The small molecule below binds the protein below.
Small molecule (SMILES): NCCCNCCCN

Sequence of chain 1.C:
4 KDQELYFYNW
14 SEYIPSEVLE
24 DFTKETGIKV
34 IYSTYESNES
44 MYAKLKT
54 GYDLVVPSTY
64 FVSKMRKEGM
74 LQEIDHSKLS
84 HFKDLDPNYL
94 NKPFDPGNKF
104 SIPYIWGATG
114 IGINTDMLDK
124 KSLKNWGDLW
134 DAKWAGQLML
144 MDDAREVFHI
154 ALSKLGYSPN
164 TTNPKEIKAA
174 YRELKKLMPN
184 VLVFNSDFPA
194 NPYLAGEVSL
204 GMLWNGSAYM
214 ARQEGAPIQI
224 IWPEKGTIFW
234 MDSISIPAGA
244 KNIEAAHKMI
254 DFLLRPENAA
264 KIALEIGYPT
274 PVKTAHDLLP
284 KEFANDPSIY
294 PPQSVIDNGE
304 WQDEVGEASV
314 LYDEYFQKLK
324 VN

Binding-site contacts:
Ligand atom N1 contacts residue TYR271 of chain 1.C at 3.9 Å.
Ligand atom C5 contacts residue TRP207 of chain 1.C at 4.1 Å (hydrophobic).
Ligand atom N2 contacts residue TYR16 of chain 1.C at 3.9 Å.
Ligand atom C1 contacts residue GLU15 of chain 1.C at 3.4 Å.
Ligand atom C3 contacts residue TYR16 of chain 1.C at 3.4 Å (hydrophobic).
Ligand atom C6 contacts residue TYR63 of chain 1.C at 3.4 Å (hydrophobic).
Ligand atom C6 contacts residue GLU149 of chain 1.C at 3.4 Å.
Ligand atom C3 contacts residue TRP207 of chain 1.C at 3.8 Å (hydrophobic).
Ligand atom C3 contacts residue ASP235 of chain 1.C at 3.4 Å.
Ligand atom C2 contacts residue ASP235 of chain 1.C at 3.8 Å.
Ligand atom C1 contacts residue TRP207 of chain 1.C at 3.5 Å (hydrophobic).
Ligand atom C1 contacts residue TYR16 of chain 1.C at 3.5 Å (hydrophobic).
Ligand atom N1 contacts residue TRP207 of chain 1.C at 3.6 Å.
Ligand atom C6 contacts residue GLN305 of chain 1.C at 3.3 Å.
Ligand atom C6 contacts residue TRP233 of chain 1.C at 3.8 Å (hydrophobic).
Ligand atom N1 contacts residue GLU15 of chain 1.C at 2.7 Å (salt-bridge).
Ligand atom C5 contacts residue SER61 of chain 1.C at 3.9 Å.
Ligand atom C2 contacts residue TYR16 of chain 1.C at 3.3 Å (hydrophobic).
Ligand atom N3 contacts residue GLN305 of chain 1.C at 2.8 Å (h-bond).
Ligand atom C2 contacts residue TRP207 of chain 1.C at 3.8 Å (hydrophobic).
Ligand atom C4 contacts residue ASP235 of chain 1.C at 3.3 Å.
Ligand atom N3 contacts residue GLU149 of chain 1.C at 2.7 Å (salt-bridge).
Ligand atom C4 contacts residue TRP233 of chain 1.C at 3.6 Å (hydrophobic).
Ligand atom N1 contacts residue TYR16 of chain 1.C at 3.7 Å.
Ligand atom C6 contacts residue ASP146 of chain 1.C at 3.9 Å.
Ligand atom N1 contacts residue SER14 of chain 1.C at 3.0 Å (h-bond).
Ligand atom N2 contacts residue ASP235 of chain 1.C at 2.7 Å (salt-bridge).
Ligand atom C3 contacts residue TRP13 of chain 1.C at 4.0 Å (hydrophobic).
Ligand atom C3 contacts residue TRP233 of chain 1.C at 3.5 Å (hydrophobic).
Ligand atom N3 contacts residue TYR63 of chain 1.C at 3.0 Å (h-bond).
Ligand atom C5 contacts residue TRP13 of chain 1.C at 3.7 Å (hydrophobic).
Ligand atom N2 contacts residue TRP13 of chain 1.C at 3.4 Å.
Ligand atom C4 contacts residue TRP13 of chain 1.C at 3.7 Å (hydrophobic).
Ligand atom N3 contacts residue ASP146 of chain 1.C at 3.0 Å (salt-bridge).
Ligand atom C2 contacts residue TRP13 of chain 1.C at 3.5 Å (hydrophobic).
Ligand atom C1 contacts residue TYR271 of chain 1.C at 3.5 Å (hydrophobic).
Ligand atom C5 contacts residue GLU149 of chain 1.C at 3.6 Å.
Ligand atom C5 contacts residue ASP146 of chain 1.C at 4.0 Å.
Ligand atom C4 contacts residue SER61 of chain 1.C at 3.5 Å.
Ligand atom C6 contacts residue SER61 of chain 1.C at 3.7 Å.